This protein binds this small molecule.
Small molecule (SMILES): CC(=O)N[C@@H]1[C@@H](O[C@H]2O[C@H](CO)[C@H](O[C@H]3O[C@H](CO[C@@H]4O[C@@H](C)[C@H](O)[C@@H](O)[C@H]4O)[C@@H](O)[C@H](O)[C@H]3O)[C@H](O[C@@H]3O[C@H](CO)[C@@H](O)[C@H](O)[C@H]3NC(C)=O)[C@H]2O)[C@H](O)[C@@H](CO)O[C@@H]1O

Sequence of chain 2.A:
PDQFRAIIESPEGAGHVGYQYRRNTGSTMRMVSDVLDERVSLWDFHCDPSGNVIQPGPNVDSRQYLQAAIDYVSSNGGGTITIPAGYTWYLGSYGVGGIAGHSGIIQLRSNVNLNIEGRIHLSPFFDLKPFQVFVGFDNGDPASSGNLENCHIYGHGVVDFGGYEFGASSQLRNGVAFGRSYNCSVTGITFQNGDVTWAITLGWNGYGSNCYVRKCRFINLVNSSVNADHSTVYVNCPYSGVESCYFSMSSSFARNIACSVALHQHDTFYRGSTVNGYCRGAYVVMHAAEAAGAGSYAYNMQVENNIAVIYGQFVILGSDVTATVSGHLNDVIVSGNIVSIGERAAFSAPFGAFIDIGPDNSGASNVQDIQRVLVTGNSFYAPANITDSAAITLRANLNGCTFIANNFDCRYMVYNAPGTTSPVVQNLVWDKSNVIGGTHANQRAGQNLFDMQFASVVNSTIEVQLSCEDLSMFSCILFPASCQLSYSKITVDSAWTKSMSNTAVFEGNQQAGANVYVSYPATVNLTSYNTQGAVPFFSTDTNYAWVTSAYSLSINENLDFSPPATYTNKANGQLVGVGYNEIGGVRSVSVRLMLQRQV

Binding-site contacts:
Ligand atom C4 contacts residue HIS102 of chain 2.A at 3.4 Å.
Ligand atom O4 contacts residue ASN236 of chain 2.A at 2.8 Å (h-bond).
Ligand atom O4 contacts residue HIS287 of chain 2.A at 2.6 Å (h-bond).
Ligand atom O3 contacts residue TRP204 of chain 2.A at 3.5 Å (h-bond).
Ligand atom O2 contacts residue GLU290 of chain 2.A at 3.6 Å.
Ligand atom O2 contacts residue TYR234 of chain 2.A at 3.0 Å (h-bond).
Ligand atom C8 contacts residue TRP198 of chain 2.A at 3.6 Å (hydrophobic).
Ligand atom O3 contacts residue ASN205 of chain 2.A at 2.7 Å (h-bond).
Ligand atom N2 contacts residue GLU290 of chain 2.A at 2.9 Å (salt-bridge).
Ligand atom C4 contacts residue HIS287 of chain 2.A at 3.5 Å.
Ligand atom C3 contacts residue ASN236 of chain 2.A at 3.4 Å.
Ligand atom C2 contacts residue GLU290 of chain 2.A at 3.5 Å.
Ligand atom O6 contacts residue HIS287 of chain 2.A at 3.6 Å (h-bond).
Ligand atom O3 contacts residue GLY101 of chain 2.A at 3.6 Å (h-bond).
Ligand atom C3 contacts residue ASN205 of chain 2.A at 3.4 Å.
Ligand atom C3 contacts residue NA1 of chain 2.K at 3.3 Å.
Ligand atom O7 contacts residue SER231 of chain 2.A at 3.4 Å (h-bond).
Ligand atom O6 contacts residue THR197 of chain 2.A at 3.4 Å.
Ligand atom C8 contacts residue ASP229 of chain 2.A at 3.6 Å.
Ligand atom O5 contacts residue TRP198 of chain 2.A at 3.5 Å.
Ligand atom C6 contacts residue THR201 of chain 2.A at 3.6 Å.
Ligand atom C6 contacts residue ASN361 of chain 2.A at 3.6 Å.
Ligand atom O5 contacts residue TYR283 of chain 2.A at 3.5 Å.
Ligand atom C7 contacts residue TRP198 of chain 2.A at 3.6 Å (hydrophobic).
Ligand atom O6 contacts residue TRP198 of chain 2.A at 3.2 Å.
Ligand atom C7 contacts residue SER231 of chain 2.A at 3.6 Å.
Ligand atom C2 contacts residue NA1 of chain 2.K at 3.3 Å.
Ligand atom O6 contacts residue LEU172 of chain 2.A at 3.5 Å.
Ligand atom O4 contacts residue HIS102 of chain 2.A at 2.7 Å (h-bond).
Ligand atom N2 contacts residue ASP229 of chain 2.A at 2.9 Å (salt-bridge).
Ligand atom O6 contacts residue THR201 of chain 2.A at 3.6 Å.
Ligand atom O1 contacts residue ASP229 of chain 2.A at 2.9 Å (salt-bridge).
Ligand atom O7 contacts residue TYR234 of chain 2.A at 3.1 Å.
Ligand atom O4 contacts residue ASN361 of chain 2.A at 2.8 Å (h-bond).
Ligand atom C3 contacts residue GLU290 of chain 2.A at 3.5 Å.
Ligand atom O2 contacts residue NA1 of chain 2.K at 2.4 Å (h-bond).
Ligand atom C6 contacts residue TRP198 of chain 2.A at 3.6 Å (hydrophobic).
Ligand atom O3 contacts residue NA1 of chain 2.K at 2.4 Å (h-bond).
Ligand atom O7 contacts residue TRP198 of chain 2.A at 2.9 Å (h-bond).
Ligand atom O4 contacts residue GLN132 of chain 2.A at 3.0 Å (h-bond).